This small molecule binds to this protein.
Small molecule (SMILES): CC(=O)N[C@H]1[C@H](O[C@H]2[C@H](O)[C@@H](NC(C)=O)CO[C@@H]2CO)O[C@H](CO)[C@@H](O[C@@H]2O[C@H](CO)[C@@H](O)[C@H](O)[C@@H]2O)[C@@H]1O

Sequence of chain 1.A:
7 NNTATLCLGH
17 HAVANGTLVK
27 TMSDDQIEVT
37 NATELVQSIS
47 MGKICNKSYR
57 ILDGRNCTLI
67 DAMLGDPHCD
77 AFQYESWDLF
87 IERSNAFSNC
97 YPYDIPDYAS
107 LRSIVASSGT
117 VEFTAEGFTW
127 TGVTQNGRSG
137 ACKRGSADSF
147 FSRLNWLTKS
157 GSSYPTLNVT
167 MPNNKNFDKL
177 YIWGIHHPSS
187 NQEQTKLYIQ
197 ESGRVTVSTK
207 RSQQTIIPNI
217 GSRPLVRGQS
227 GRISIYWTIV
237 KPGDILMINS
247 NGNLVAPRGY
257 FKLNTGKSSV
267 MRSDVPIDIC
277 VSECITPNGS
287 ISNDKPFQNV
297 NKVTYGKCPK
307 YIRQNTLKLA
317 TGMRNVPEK

Binding-site contacts:
Ligand atom C1 contacts residue ASN37 of chain 1.A at 1.4 Å.
Ligand atom O5 contacts residue ASN37 of chain 1.A at 2.4 Å (h-bond).
Ligand atom C8 contacts residue NAG1 of chain 1.G at 4.2 Å.
Ligand atom O6 contacts residue THR39 of chain 1.A at 3.0 Å (h-bond).
Ligand atom O3 contacts residue NAG1 of chain 1.G at 3.8 Å.
Ligand atom C6 contacts residue ALA38 of chain 1.A at 4.3 Å (hydrophobic).
Ligand atom C3 contacts residue NAG1 of chain 1.G at 3.6 Å.
Ligand atom O6 contacts residue THR317 of chain 1.A at 4.3 Å.
Ligand atom N2 contacts residue NAG1 of chain 1.G at 3.9 Å.
Ligand atom O5 contacts residue THR317 of chain 1.A at 4.0 Å.
Ligand atom C7 contacts residue ASN37 of chain 1.A at 3.5 Å.
Ligand atom C5 contacts residue ASN37 of chain 1.A at 3.5 Å.
Ligand atom C3 contacts residue ASN37 of chain 1.A at 3.9 Å.
Ligand atom N2 contacts residue ASN37 of chain 1.A at 3.0 Å (h-bond).
Ligand atom C6 contacts residue THR39 of chain 1.A at 3.3 Å.
Ligand atom C4 contacts residue ASN37 of chain 1.A at 4.2 Å.
Ligand atom C8 contacts residue ASN37 of chain 1.A at 4.5 Å.
Ligand atom C2 contacts residue ASN37 of chain 1.A at 2.6 Å.
Ligand atom C2 contacts residue NAG1 of chain 1.G at 4.4 Å.
Ligand atom O7 contacts residue ASN37 of chain 1.A at 3.7 Å.
Ligand atom C1 contacts residue THR317 of chain 1.A at 4.4 Å.